Sequence of chain 2.A:
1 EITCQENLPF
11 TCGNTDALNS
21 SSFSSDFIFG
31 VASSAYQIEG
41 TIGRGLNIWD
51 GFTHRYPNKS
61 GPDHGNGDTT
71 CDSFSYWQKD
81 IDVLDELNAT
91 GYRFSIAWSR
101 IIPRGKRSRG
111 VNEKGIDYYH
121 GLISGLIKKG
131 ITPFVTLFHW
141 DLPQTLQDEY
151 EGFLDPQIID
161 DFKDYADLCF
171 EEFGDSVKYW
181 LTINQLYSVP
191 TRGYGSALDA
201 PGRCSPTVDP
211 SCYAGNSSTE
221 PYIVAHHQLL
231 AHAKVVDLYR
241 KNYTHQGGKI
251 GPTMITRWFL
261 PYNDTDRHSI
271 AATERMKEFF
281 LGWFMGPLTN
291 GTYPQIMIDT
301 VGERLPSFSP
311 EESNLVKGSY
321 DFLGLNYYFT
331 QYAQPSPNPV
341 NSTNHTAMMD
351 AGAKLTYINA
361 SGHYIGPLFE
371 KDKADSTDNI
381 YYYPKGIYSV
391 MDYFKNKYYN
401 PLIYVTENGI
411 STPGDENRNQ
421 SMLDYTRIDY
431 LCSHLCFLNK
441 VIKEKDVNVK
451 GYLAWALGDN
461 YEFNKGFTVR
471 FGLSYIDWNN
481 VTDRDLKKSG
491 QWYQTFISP

Binding-site contacts:
Ligand atom C8 contacts residue THR343 of chain 2.A at 3.9 Å.
Ligand atom C4 contacts residue ASN216 of chain 2.A at 4.2 Å.
Ligand atom C7 contacts residue SER205 of chain 2.A at 4.3 Å.
Ligand atom C3 contacts residue ASN216 of chain 2.A at 3.9 Å.
Ligand atom C1 contacts residue THR219 of chain 2.A at 3.9 Å.
Ligand atom C2 contacts residue ASN216 of chain 2.A at 2.5 Å.
Ligand atom C5 contacts residue ASN216 of chain 2.A at 3.7 Å.
Ligand atom C8 contacts residue PRO206 of chain 2.A at 4.4 Å (hydrophobic).
Ligand atom C8 contacts residue ASN216 of chain 2.A at 4.5 Å.
Ligand atom C5 contacts residue THR219 of chain 2.A at 3.7 Å.
Ligand atom C7 contacts residue ASN216 of chain 2.A at 3.3 Å.
Ligand atom O5 contacts residue ASN216 of chain 2.A at 2.4 Å (h-bond).
Ligand atom C6 contacts residue THR219 of chain 2.A at 3.9 Å.
Ligand atom O7 contacts residue ASN216 of chain 2.A at 3.5 Å (h-bond).
Ligand atom O7 contacts residue ARG304 of chain 2.A at 4.5 Å.
Ligand atom C8 contacts residue ARG304 of chain 2.A at 4.0 Å.
Ligand atom O5 contacts residue THR219 of chain 2.A at 3.5 Å.
Ligand atom C1 contacts residue ASN216 of chain 2.A at 1.6 Å.
Ligand atom N2 contacts residue ASN216 of chain 2.A at 2.9 Å (h-bond).
Ligand atom C8 contacts residue SER205 of chain 2.A at 3.6 Å.
Ligand atom C8 contacts residue GLU303 of chain 2.A at 3.6 Å.

The small molecule below binds the protein below.
Small molecule (SMILES): CC(=O)N[C@H]1[C@H](O[C@H]2[C@H](O)[C@@H](NC(C)=O)CO[C@@H]2CO)O[C@H](CO)[C@@H](O)[C@@H]1O